Binding-site contacts:
Ligand atom C contacts residue PRO22 of chain 1.A at 4.1 Å (hydrophobic).
Ligand atom C5 contacts residue ALA94 of chain 1.A at 3.5 Å (hydrophobic).
Ligand atom C8 contacts residue PRO22 of chain 1.A at 3.3 Å (hydrophobic).
Ligand atom C7 contacts residue PHE9 of chain 1.A at 3.4 Å (hydrophobic).
Ligand atom S contacts residue ARG24 of chain 1.A at 4.0 Å.
Ligand atom C1 contacts residue PRO7 of chain 1.A at 3.5 Å (hydrophobic).
Ligand atom O1 contacts residue PRO7 of chain 1.A at 4.2 Å.
Ligand atom N contacts residue ASP89 of chain 1.A at 2.8 Å (salt-bridge).
Ligand atom N1 contacts residue PRO7 of chain 1.A at 3.6 Å.
Ligand atom C7 contacts residue PRO7 of chain 1.A at 4.2 Å (hydrophobic).
Ligand atom C4 contacts residue THR92 of chain 1.A at 3.3 Å.
Ligand atom C8 contacts residue PHE91 of chain 1.A at 3.5 Å (hydrophobic).
Ligand atom C3 contacts residue THR92 of chain 1.A at 3.2 Å.
Ligand atom C7 contacts residue PRO22 of chain 1.A at 4.0 Å (hydrophobic).
Ligand atom C2 contacts residue PHE9 of chain 1.A at 4.2 Å (hydrophobic).
Ligand atom O contacts residue PRO22 of chain 1.A at 3.1 Å.
Ligand atom O2 contacts residue PHE91 of chain 1.A at 3.4 Å.
Ligand atom C contacts residue PRO7 of chain 1.A at 3.8 Å (hydrophobic).
Ligand atom O contacts residue ARG24 of chain 1.A at 3.5 Å.
Ligand atom O1 contacts residue ARG24 of chain 1.A at 4.0 Å.
Ligand atom S contacts residue ASP89 of chain 1.A at 3.9 Å.
Ligand atom N2 contacts residue THR92 of chain 1.A at 3.8 Å.
Ligand atom N contacts residue ARG24 of chain 1.A at 3.0 Å (salt-bridge).
Ligand atom C6 contacts residue PRO7 of chain 1.A at 4.3 Å (hydrophobic).
Ligand atom O3 contacts residue PHE9 of chain 1.A at 4.3 Å.
Ligand atom O2 contacts residue VAL90 of chain 1.A at 4.3 Å.
Ligand atom N2 contacts residue PHE9 of chain 1.A at 4.3 Å.
Ligand atom C8 contacts residue PHE9 of chain 1.A at 4.1 Å (hydrophobic).
Ligand atom O contacts residue TYR25 of chain 1.A at 3.6 Å.
Ligand atom C4 contacts residue ALA94 of chain 1.A at 3.4 Å (hydrophobic).
Ligand atom C8 contacts residue PRO7 of chain 1.A at 4.1 Å (hydrophobic).
Ligand atom C7 contacts residue PHE91 of chain 1.A at 3.4 Å (hydrophobic).
Ligand atom C6 contacts residue THR92 of chain 1.A at 4.2 Å.
Ligand atom C7 contacts residue THR92 of chain 1.A at 4.3 Å.
Ligand atom O contacts residue ASP89 of chain 1.A at 3.7 Å.
Ligand atom S contacts residue PRO22 of chain 1.A at 4.2 Å.
Ligand atom C2 contacts residue PRO7 of chain 1.A at 4.0 Å (hydrophobic).
Ligand atom O3 contacts residue PRO7 of chain 1.A at 3.2 Å.
Ligand atom C5 contacts residue THR92 of chain 1.A at 3.9 Å.
Ligand atom O2 contacts residue THR92 of chain 1.A at 3.1 Å (h-bond).

Sequence of chain 1.A:
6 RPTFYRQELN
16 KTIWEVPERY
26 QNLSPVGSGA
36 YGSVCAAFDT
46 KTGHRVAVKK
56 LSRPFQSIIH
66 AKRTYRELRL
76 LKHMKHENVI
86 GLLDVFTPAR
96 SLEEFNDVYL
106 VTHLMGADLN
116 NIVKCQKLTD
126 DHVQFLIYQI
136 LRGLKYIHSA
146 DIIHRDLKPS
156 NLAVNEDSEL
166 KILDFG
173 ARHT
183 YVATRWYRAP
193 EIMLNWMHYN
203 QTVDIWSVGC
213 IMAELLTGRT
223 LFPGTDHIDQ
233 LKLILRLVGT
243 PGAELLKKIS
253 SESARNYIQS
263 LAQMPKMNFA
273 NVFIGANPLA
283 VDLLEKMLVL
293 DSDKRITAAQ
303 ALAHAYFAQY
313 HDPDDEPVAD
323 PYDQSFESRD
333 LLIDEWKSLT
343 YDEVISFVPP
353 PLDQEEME

The small molecule below binds the protein below.
Small molecule (SMILES): NS(=O)(=O)c1ccc(N2C(=O)CCC2=O)nc1